Sequence of chain 2.B:
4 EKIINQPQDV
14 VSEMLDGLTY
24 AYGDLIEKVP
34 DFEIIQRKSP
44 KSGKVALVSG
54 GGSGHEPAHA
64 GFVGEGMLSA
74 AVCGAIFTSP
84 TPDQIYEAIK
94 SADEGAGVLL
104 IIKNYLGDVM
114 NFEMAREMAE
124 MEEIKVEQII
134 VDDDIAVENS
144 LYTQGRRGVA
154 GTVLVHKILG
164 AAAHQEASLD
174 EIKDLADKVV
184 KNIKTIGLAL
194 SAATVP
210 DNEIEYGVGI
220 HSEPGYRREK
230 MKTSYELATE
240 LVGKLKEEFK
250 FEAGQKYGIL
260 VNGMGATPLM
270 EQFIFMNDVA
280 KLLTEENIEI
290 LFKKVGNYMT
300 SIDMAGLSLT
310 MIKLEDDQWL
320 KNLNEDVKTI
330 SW

Binding-site contacts:
Ligand atom C1 contacts residue THR81 of chain 2.B at 4.2 Å.
Ligand atom O3 contacts residue HIS58 of chain 2.B at 4.1 Å.
Ligand atom C3 contacts residue GLY55 of chain 2.B at 4.0 Å.
Ligand atom O1 contacts residue PHE80 of chain 2.B at 4.5 Å.
Ligand atom O3 contacts residue LYS106 of chain 2.B at 3.2 Å (salt-bridge).
Ligand atom C1 contacts residue SER82 of chain 2.B at 3.9 Å.
Ligand atom C1 contacts residue GLY55 of chain 2.B at 4.1 Å.
Ligand atom C3 contacts residue HIS220 of chain 2.B at 2.4 Å.
Ligand atom C2 contacts residue HIS220 of chain 2.B at 1.5 Å.
Ligand atom C3 contacts residue ASP111 of chain 2.B at 3.4 Å.
Ligand atom C1 contacts residue HIS220 of chain 2.B at 2.5 Å.
Ligand atom C3 contacts residue TYR108 of chain 2.B at 3.9 Å (hydrophobic).
Ligand atom O1 contacts residue HIS220 of chain 2.B at 2.8 Å (h-bond).
Ligand atom C2 contacts residue HIS58 of chain 2.B at 3.5 Å.
Ligand atom O2 contacts residue PHE80 of chain 2.B at 3.5 Å.
Ligand atom O3 contacts residue GLY55 of chain 2.B at 2.9 Å (h-bond).
Ligand atom O2 contacts residue HIS58 of chain 2.B at 2.8 Å (h-bond).
Ligand atom C2 contacts residue PHE80 of chain 2.B at 4.1 Å (hydrophobic).
Ligand atom O2 contacts residue THR81 of chain 2.B at 3.9 Å.
Ligand atom O3 contacts residue ASP111 of chain 2.B at 2.7 Å (salt-bridge).
Ligand atom O3 contacts residue GLY54 of chain 2.B at 3.3 Å.
Ligand atom C3 contacts residue ILE219 of chain 2.B at 4.4 Å (hydrophobic).
Ligand atom C2 contacts residue GLY55 of chain 2.B at 3.9 Å.
Ligand atom C2 contacts residue ASP111 of chain 2.B at 4.2 Å.
Ligand atom C1 contacts residue PHE80 of chain 2.B at 3.6 Å (hydrophobic).
Ligand atom C1 contacts residue ASP111 of chain 2.B at 3.2 Å.
Ligand atom O2 contacts residue GLY55 of chain 2.B at 3.0 Å (h-bond).
Ligand atom O1 contacts residue TYR108 of chain 2.B at 3.7 Å.
Ligand atom O3 contacts residue HIS220 of chain 2.B at 3.6 Å.
Ligand atom O2 contacts residue HIS220 of chain 2.B at 2.4 Å (h-bond).
Ligand atom C3 contacts residue HIS58 of chain 2.B at 3.7 Å.
Ligand atom O2 contacts residue GLY54 of chain 2.B at 4.3 Å.
Ligand atom C3 contacts residue LYS106 of chain 2.B at 3.8 Å.
Ligand atom O1 contacts residue ASP111 of chain 2.B at 2.6 Å (salt-bridge).

This protein binds this small molecule.
Small molecule (SMILES): O=C(CO)CO